A small-molecule ligand and the protein it binds are described below.
Small molecule (SMILES): CC(=O)N[C@@H]1[C@@H](O)[C@H](O)[C@@H](CO)O[C@H]1O

Binding-site contacts:
Ligand atom O7 contacts residue ASN185 of chain 1.C at 2.9 Å (h-bond).
Ligand atom O3 contacts residue ASN185 of chain 1.C at 4.5 Å.
Ligand atom C8 contacts residue ASN185 of chain 1.C at 4.4 Å.
Ligand atom O7 contacts residue THR186 of chain 1.C at 3.7 Å.
Ligand atom O7 contacts residue SER187 of chain 1.C at 3.2 Å.
Ligand atom C8 contacts residue ILE207 of chain 1.C at 4.4 Å (hydrophobic).
Ligand atom C3 contacts residue GLN143 of chain 1.C at 4.3 Å.
Ligand atom C7 contacts residue SER187 of chain 1.C at 4.2 Å.
Ligand atom C7 contacts residue GLN208 of chain 1.C at 3.7 Å.
Ligand atom C2 contacts residue ASN185 of chain 1.C at 2.1 Å.
Ligand atom C8 contacts residue THR206 of chain 1.C at 3.5 Å.
Ligand atom N2 contacts residue GLN143 of chain 1.C at 3.5 Å (h-bond).
Ligand atom C7 contacts residue ASN185 of chain 1.C at 3.1 Å.
Ligand atom C3 contacts residue GLN208 of chain 1.C at 3.6 Å.
Ligand atom N2 contacts residue ASN185 of chain 1.C at 2.8 Å (h-bond).
Ligand atom C3 contacts residue ASN185 of chain 1.C at 3.5 Å.
Ligand atom C2 contacts residue GLN208 of chain 1.C at 3.5 Å.
Ligand atom O3 contacts residue GLN208 of chain 1.C at 4.3 Å.
Ligand atom C4 contacts residue ASN185 of chain 1.C at 3.9 Å.
Ligand atom C5 contacts residue ASN185 of chain 1.C at 3.6 Å.
Ligand atom O3 contacts residue GLN143 of chain 1.C at 3.9 Å.
Ligand atom N2 contacts residue GLN208 of chain 1.C at 2.7 Å (h-bond).
Ligand atom C8 contacts residue GLN208 of chain 1.C at 3.8 Å.
Ligand atom C1 contacts residue GLN208 of chain 1.C at 3.7 Å.
Ligand atom C1 contacts residue ASN185 of chain 1.C at 1.5 Å.
Ligand atom O6 contacts residue ASN185 of chain 1.C at 4.3 Å.
Ligand atom O5 contacts residue ASN185 of chain 1.C at 2.4 Å (h-bond).
Ligand atom C8 contacts residue GLN143 of chain 1.C at 3.4 Å.
Ligand atom C7 contacts residue GLN143 of chain 1.C at 3.9 Å.
Ligand atom C8 contacts residue SER187 of chain 1.C at 4.3 Å.

Sequence of chain 1.C:
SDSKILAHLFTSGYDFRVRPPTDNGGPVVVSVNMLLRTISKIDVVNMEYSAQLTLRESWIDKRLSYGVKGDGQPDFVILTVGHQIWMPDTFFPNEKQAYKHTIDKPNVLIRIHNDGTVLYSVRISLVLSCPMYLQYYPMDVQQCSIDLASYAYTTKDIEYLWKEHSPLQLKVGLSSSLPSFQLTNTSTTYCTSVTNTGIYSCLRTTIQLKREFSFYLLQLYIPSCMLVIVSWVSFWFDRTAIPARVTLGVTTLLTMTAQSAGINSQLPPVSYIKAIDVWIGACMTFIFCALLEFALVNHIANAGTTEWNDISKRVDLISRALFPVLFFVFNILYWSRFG